This protein binds this small molecule.
Small molecule (SMILES): CC(=O)N[C@H]1[C@H](O[C@H]2[C@H](O)[C@@H](NC(C)=O)CO[C@@H]2CO)O[C@H](CO)[C@@H](O)[C@@H]1O

Binding-site contacts:
Ligand atom C2 contacts residue ASN389 of chain 1.A at 2.6 Å.
Ligand atom C1 contacts residue ASN389 of chain 1.A at 1.4 Å.
Ligand atom C3 contacts residue ASN389 of chain 1.A at 3.8 Å.
Ligand atom O7 contacts residue ASN389 of chain 1.A at 3.8 Å.
Ligand atom C4 contacts residue ASN389 of chain 1.A at 4.3 Å.
Ligand atom C7 contacts residue ASN389 of chain 1.A at 3.5 Å.
Ligand atom O7 contacts residue SER26 of chain 1.A at 4.4 Å.
Ligand atom C7 contacts residue SER26 of chain 1.A at 4.4 Å.
Ligand atom N2 contacts residue ASN389 of chain 1.A at 2.9 Å (h-bond).
Ligand atom O5 contacts residue ASN389 of chain 1.A at 2.4 Å (h-bond).
Ligand atom C5 contacts residue ASN389 of chain 1.A at 3.6 Å.
Ligand atom C8 contacts residue SER26 of chain 1.A at 3.9 Å.

Sequence of chain 1.A:
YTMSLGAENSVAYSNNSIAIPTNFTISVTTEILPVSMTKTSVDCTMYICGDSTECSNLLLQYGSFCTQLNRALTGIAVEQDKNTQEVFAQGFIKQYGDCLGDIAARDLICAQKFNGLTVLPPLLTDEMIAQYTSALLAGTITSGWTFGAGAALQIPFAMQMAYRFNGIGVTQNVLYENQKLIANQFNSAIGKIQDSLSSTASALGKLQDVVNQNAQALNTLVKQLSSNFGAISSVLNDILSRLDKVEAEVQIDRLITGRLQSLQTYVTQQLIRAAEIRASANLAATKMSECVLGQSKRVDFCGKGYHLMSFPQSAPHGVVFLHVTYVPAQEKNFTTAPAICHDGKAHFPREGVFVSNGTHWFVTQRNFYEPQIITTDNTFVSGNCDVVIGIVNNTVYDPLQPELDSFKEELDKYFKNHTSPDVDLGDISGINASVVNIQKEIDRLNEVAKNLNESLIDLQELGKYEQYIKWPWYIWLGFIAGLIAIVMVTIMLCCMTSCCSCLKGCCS